Sequence of chain 1.A:
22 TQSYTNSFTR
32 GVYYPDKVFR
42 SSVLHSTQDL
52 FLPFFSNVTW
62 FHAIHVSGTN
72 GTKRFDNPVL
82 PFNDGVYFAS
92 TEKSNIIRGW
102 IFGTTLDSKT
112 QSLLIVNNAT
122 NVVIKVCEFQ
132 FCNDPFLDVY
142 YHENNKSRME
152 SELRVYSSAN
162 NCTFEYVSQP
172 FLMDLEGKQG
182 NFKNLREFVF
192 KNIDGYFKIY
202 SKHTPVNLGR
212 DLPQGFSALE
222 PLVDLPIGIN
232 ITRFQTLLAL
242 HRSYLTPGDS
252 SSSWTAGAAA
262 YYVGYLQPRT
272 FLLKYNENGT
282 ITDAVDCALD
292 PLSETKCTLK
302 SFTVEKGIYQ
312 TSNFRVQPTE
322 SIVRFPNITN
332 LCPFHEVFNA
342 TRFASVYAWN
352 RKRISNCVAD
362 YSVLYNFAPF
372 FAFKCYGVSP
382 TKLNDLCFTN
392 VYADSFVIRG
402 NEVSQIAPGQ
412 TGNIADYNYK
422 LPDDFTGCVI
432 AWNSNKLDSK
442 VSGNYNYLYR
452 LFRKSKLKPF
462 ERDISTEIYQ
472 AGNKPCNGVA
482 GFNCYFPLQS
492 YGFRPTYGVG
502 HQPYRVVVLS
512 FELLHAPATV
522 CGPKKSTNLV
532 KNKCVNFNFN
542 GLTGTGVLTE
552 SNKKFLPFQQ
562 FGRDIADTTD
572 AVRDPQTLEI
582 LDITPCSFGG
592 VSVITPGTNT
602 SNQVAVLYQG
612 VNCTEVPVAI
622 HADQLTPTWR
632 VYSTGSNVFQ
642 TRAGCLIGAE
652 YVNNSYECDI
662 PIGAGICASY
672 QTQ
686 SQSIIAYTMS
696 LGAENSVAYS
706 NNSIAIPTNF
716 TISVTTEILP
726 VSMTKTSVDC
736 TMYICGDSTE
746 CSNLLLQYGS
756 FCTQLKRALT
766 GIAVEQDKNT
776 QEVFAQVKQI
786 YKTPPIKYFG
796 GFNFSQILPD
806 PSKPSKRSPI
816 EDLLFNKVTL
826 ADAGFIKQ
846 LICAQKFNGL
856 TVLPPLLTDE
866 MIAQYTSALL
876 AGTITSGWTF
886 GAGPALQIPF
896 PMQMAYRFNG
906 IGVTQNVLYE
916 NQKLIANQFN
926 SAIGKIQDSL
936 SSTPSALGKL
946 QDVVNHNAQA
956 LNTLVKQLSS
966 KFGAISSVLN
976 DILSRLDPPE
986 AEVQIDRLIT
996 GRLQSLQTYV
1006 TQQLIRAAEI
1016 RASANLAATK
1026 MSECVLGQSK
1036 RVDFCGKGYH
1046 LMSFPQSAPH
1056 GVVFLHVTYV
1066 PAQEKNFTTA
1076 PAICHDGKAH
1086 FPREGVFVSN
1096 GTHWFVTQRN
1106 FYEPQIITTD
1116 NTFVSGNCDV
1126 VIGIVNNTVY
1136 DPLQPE

Binding-site contacts:
Ligand atom C7 contacts residue ASN613 of chain 1.A at 3.0 Å.
Ligand atom C1 contacts residue THR615 of chain 1.A at 4.0 Å.
Ligand atom O5 contacts residue GLU616 of chain 1.A at 4.2 Å.
Ligand atom N2 contacts residue ASN613 of chain 1.A at 2.9 Å (h-bond).
Ligand atom C5 contacts residue ASN613 of chain 1.A at 3.7 Å.
Ligand atom O7 contacts residue GLU616 of chain 1.A at 4.0 Å.
Ligand atom C1 contacts residue ASN613 of chain 1.A at 1.4 Å.
Ligand atom C3 contacts residue ASN613 of chain 1.A at 3.8 Å.
Ligand atom C8 contacts residue GLN833 of chain 1.B at 4.3 Å.
Ligand atom C5 contacts residue THR615 of chain 1.A at 4.2 Å.
Ligand atom C6 contacts residue THR615 of chain 1.A at 3.6 Å.
Ligand atom O5 contacts residue ASN613 of chain 1.A at 2.4 Å (h-bond).
Ligand atom C1 contacts residue GLU616 of chain 1.A at 4.2 Å.
Ligand atom O5 contacts residue THR615 of chain 1.A at 3.2 Å (h-bond).
Ligand atom C2 contacts residue ASN613 of chain 1.A at 2.4 Å.
Ligand atom C4 contacts residue ASN613 of chain 1.A at 4.2 Å.
Ligand atom C8 contacts residue ASN613 of chain 1.A at 4.3 Å.
Ligand atom O7 contacts residue ASN613 of chain 1.A at 2.8 Å (h-bond).
Ligand atom O6 contacts residue THR615 of chain 1.A at 3.9 Å.

This protein binds this small molecule.
Small molecule (SMILES): CC(=O)N[C@@H]1[C@@H](O)[C@H](O)[C@@H](CO)O[C@H]1O

Sequence of chain 1.B:
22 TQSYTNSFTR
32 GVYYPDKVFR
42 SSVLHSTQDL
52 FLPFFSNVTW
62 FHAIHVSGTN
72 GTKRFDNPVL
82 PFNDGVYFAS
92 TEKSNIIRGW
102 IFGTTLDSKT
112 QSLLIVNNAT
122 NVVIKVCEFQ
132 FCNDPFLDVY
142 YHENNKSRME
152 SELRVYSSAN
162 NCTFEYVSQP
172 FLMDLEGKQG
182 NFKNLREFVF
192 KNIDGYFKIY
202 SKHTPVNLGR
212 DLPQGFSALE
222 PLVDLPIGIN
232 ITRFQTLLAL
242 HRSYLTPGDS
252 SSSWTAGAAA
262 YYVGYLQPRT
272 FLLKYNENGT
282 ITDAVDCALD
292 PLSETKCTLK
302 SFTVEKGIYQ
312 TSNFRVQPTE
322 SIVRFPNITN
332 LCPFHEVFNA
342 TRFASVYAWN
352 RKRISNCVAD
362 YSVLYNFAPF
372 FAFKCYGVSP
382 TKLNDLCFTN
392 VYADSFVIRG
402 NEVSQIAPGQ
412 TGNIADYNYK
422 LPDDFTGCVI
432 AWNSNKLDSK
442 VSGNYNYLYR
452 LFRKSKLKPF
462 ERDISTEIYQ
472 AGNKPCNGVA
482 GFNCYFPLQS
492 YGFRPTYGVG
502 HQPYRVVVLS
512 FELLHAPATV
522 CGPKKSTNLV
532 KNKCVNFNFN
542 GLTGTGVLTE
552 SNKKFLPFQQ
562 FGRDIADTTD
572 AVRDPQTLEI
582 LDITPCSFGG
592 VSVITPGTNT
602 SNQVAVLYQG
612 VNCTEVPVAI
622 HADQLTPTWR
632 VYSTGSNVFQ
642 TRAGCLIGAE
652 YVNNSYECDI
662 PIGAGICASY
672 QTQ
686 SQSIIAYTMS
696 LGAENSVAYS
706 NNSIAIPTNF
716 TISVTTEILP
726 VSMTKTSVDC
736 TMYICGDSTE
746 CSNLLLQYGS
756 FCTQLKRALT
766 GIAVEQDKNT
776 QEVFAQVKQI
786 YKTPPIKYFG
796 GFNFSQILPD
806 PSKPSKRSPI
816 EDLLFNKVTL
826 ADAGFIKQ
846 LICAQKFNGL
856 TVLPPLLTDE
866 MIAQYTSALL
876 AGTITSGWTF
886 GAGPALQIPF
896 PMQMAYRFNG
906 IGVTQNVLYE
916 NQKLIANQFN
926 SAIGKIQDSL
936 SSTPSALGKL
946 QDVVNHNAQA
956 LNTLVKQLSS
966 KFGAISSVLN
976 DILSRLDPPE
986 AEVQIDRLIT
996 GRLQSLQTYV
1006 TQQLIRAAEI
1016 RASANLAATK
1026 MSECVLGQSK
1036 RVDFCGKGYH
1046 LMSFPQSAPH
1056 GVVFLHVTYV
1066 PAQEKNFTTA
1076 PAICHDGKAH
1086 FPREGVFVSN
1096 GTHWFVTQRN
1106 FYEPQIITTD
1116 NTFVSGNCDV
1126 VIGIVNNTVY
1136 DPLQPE